Sequence of chain 1.A:
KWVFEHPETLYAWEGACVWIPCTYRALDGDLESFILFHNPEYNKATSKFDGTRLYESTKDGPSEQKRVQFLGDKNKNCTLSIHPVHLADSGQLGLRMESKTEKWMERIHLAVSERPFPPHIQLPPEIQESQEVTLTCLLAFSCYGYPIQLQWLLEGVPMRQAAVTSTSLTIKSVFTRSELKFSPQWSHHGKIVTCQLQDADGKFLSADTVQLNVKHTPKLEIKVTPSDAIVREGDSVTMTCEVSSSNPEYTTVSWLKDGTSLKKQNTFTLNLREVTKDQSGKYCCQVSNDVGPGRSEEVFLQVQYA

The protein below binds the small molecule below.
Small molecule (SMILES): CC(=O)N[C@H]1[C@H](O[C@H]2[C@H](O)[C@@H](NC(C)=O)CO[C@@H]2CO)O[C@H](CO)[C@@H](O[C@@H]2O[C@H](CO[C@H]3O[C@H](CO)[C@@H](O)[C@H](O)[C@@H]3O)[C@@H](O)[C@H](O[C@H]3O[C@H](CO)[C@@H](O)[C@H](O)[C@@H]3O)[C@@H]2O)[C@@H]1O

Binding-site contacts:
Ligand atom C1 contacts residue TYR152 of chain 1.A at 4.0 Å (hydrophobic).
Ligand atom O5 contacts residue TYR152 of chain 1.A at 4.2 Å.
Ligand atom C6 contacts residue TYR152 of chain 1.A at 3.5 Å (hydrophobic).
Ligand atom C2 contacts residue TRP25 of chain 1.A at 4.1 Å (hydrophobic).
Ligand atom C8 contacts residue CYS28 of chain 1.A at 3.8 Å (hydrophobic).
Ligand atom C6 contacts residue TRP25 of chain 1.A at 4.2 Å (hydrophobic).
Ligand atom C6 contacts residue TRP25 of chain 1.A at 4.0 Å (hydrophobic).
Ligand atom N2 contacts residue ASN85 of chain 1.A at 3.0 Å (h-bond).
Ligand atom C5 contacts residue ASN85 of chain 1.A at 3.6 Å.
Ligand atom O4 contacts residue TYR152 of chain 1.A at 3.2 Å.
Ligand atom O5 contacts residue LEU79 of chain 1.A at 3.1 Å (h-bond).
Ligand atom C8 contacts residue THR87 of chain 1.A at 3.4 Å.
Ligand atom C6 contacts residue LEU79 of chain 1.A at 3.4 Å (hydrophobic).
Ligand atom C1 contacts residue ASN85 of chain 1.A at 1.4 Å.
Ligand atom C3 contacts residue THR87 of chain 1.A at 4.1 Å.
Ligand atom C8 contacts residue THR29 of chain 1.A at 3.6 Å.
Ligand atom C7 contacts residue ASN85 of chain 1.A at 3.6 Å.
Ligand atom C4 contacts residue TYR152 of chain 1.A at 3.8 Å (hydrophobic).
Ligand atom O5 contacts residue TRP25 of chain 1.A at 3.4 Å.
Ligand atom C3 contacts residue TYR152 of chain 1.A at 3.6 Å (hydrophobic).
Ligand atom N2 contacts residue THR87 of chain 1.A at 2.7 Å (h-bond).
Ligand atom C7 contacts residue THR87 of chain 1.A at 3.5 Å.
Ligand atom C6 contacts residue TYR152 of chain 1.A at 4.2 Å (hydrophobic).
Ligand atom O7 contacts residue ASN85 of chain 1.A at 3.9 Å.
Ligand atom O5 contacts residue ASN85 of chain 1.A at 2.3 Å (h-bond).
Ligand atom C1 contacts residue TYR152 of chain 1.A at 3.9 Å (hydrophobic).
Ligand atom O6 contacts residue TYR152 of chain 1.A at 3.7 Å.
Ligand atom C5 contacts residue TYR152 of chain 1.A at 3.6 Å (hydrophobic).
Ligand atom C4 contacts residue TRP25 of chain 1.A at 4.0 Å (hydrophobic).
Ligand atom O4 contacts residue TRP25 of chain 1.A at 4.1 Å.
Ligand atom C5 contacts residue TRP25 of chain 1.A at 4.1 Å (hydrophobic).
Ligand atom C2 contacts residue THR87 of chain 1.A at 3.7 Å.
Ligand atom C3 contacts residue ASN85 of chain 1.A at 3.8 Å.
Ligand atom O7 contacts residue LEU79 of chain 1.A at 4.0 Å.
Ligand atom C5 contacts residue LEU79 of chain 1.A at 3.1 Å (hydrophobic).
Ligand atom C1 contacts residue TRP25 of chain 1.A at 4.1 Å (hydrophobic).
Ligand atom C4 contacts residue ASN85 of chain 1.A at 4.2 Å.
Ligand atom C1 contacts residue LEU79 of chain 1.A at 3.5 Å (hydrophobic).
Ligand atom C2 contacts residue ASN85 of chain 1.A at 2.5 Å.
Ligand atom C1 contacts residue THR87 of chain 1.A at 3.8 Å.